Binding-site contacts:
Ligand atom C7 contacts residue FOL1 of chain 1.P at 1.3 Å.
Ligand atom C12 contacts residue LEU24 of chain 1.C at 3.9 Å (hydrophobic).
Ligand atom C6 contacts residue FOL1 of chain 1.P at 0.5 Å.
Ligand atom C9 contacts residue FOL1 of chain 1.P at 0.4 Å.
Ligand atom C13 contacts residue FOL1 of chain 1.P at 1.3 Å.
Ligand atom C5 contacts residue FOL1 of chain 1.P at 0.7 Å.
Ligand atom C1 contacts residue FOL1 of chain 1.P at 0.3 Å.
Ligand atom C7 contacts residue LEU69 of chain 1.C at 3.9 Å (hydrophobic).
Ligand atom C15 contacts residue FOL1 of chain 1.P at 0.3 Å.
Ligand atom C3 contacts residue PHE36 of chain 1.C at 3.3 Å (hydrophobic).
Ligand atom O2 contacts residue SER61 of chain 1.C at 3.4 Å (h-bond).
Ligand atom C5 contacts residue PHE33 of chain 1.C at 3.9 Å (hydrophobic).
Ligand atom C4 contacts residue FOL1 of chain 1.P at 0.7 Å.
Ligand atom O2 contacts residue FOL1 of chain 1.P at 1.0 Å (h-bond).
Ligand atom C13 contacts residue ILE62 of chain 1.C at 3.7 Å (hydrophobic).
Ligand atom C3 contacts residue FOL1 of chain 1.P at 0.9 Å.
Ligand atom O contacts residue ARG72 of chain 1.C at 2.5 Å (salt-bridge).
Ligand atom C12 contacts residue SER61 of chain 1.C at 3.7 Å.
Ligand atom C8 contacts residue LEU69 of chain 1.C at 3.9 Å (hydrophobic).
Ligand atom C10 contacts residue FOL1 of chain 1.P at 0.7 Å.
Ligand atom C8 contacts residue FOL1 of chain 1.P at 0.4 Å.
Ligand atom OXT contacts residue ARG72 of chain 1.C at 3.2 Å (salt-bridge).
Ligand atom C2 contacts residue FOL1 of chain 1.P at 0.7 Å.
Ligand atom C4 contacts residue PHE36 of chain 1.C at 3.9 Å (hydrophobic).
Ligand atom C12 contacts residue FOL1 of chain 1.P at 1.1 Å.
Ligand atom OXT contacts residue GLN37 of chain 1.C at 3.5 Å.
Ligand atom C6 contacts residue ILE62 of chain 1.C at 3.7 Å (hydrophobic).
Ligand atom OXT contacts residue FOL1 of chain 1.P at 0.2 Å (h-bond).
Ligand atom O contacts residue FOL1 of chain 1.P at 0.6 Å (h-bond).
Ligand atom O contacts residue LEU69 of chain 1.C at 3.7 Å.
Ligand atom C11 contacts residue ASN66 of chain 1.C at 3.4 Å.
Ligand atom C13 contacts residue PRO63 of chain 1.C at 3.6 Å (hydrophobic).
Ligand atom C15 contacts residue ARG72 of chain 1.C at 3.3 Å.
Ligand atom C11 contacts residue FOL1 of chain 1.P at 0.6 Å.
Ligand atom C15 contacts residue LEU69 of chain 1.C at 3.7 Å (hydrophobic).
Ligand atom C7 contacts residue PHE36 of chain 1.C at 3.6 Å (hydrophobic).
Ligand atom C13 contacts residue ASN66 of chain 1.C at 3.9 Å.
Ligand atom OXT contacts residue PHE36 of chain 1.C at 3.6 Å.
Ligand atom C12 contacts residue NAP1 of chain 1.O at 3.9 Å.
Ligand atom C2 contacts residue LG31 of chain 1.M at 3.6 Å.

This small molecule binds to this protein.
Small molecule (SMILES): COc1ccc2cc([C@@H](C)C(=O)O)ccc2c1

Sequence of chain 1.C:
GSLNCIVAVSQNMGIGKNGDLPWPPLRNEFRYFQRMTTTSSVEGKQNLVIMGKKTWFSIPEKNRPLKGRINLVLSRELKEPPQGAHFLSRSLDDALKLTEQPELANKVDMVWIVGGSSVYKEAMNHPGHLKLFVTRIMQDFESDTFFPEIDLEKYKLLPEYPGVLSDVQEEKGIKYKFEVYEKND